The small molecule below binds the protein below.
Small molecule (SMILES): CC(=O)O[C@@H]1[C@@H](C)O[C@@H](c2ccc3c(c2O)[C@H](O)[C@]24O[C@@]2(C3=O)[C@@]2(O)C(=O)C=C(C)C[C@@]2(O)C[C@@H]4O)C[C@H]1OC(=O)/C=C/C=C/C=C/C=C/C(=O)Nc1c(O)c2ccc(O)c(Cl)c2oc1=O

Sequence of chain 1.B:
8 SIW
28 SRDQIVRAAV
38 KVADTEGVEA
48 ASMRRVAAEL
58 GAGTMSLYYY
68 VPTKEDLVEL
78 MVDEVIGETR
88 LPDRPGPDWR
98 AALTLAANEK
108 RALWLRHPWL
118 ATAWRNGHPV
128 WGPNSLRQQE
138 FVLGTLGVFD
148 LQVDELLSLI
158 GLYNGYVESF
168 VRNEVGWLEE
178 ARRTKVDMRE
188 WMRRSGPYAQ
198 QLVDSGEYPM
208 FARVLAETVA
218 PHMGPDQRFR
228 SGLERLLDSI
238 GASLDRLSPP

Sequence of chain 1.A:
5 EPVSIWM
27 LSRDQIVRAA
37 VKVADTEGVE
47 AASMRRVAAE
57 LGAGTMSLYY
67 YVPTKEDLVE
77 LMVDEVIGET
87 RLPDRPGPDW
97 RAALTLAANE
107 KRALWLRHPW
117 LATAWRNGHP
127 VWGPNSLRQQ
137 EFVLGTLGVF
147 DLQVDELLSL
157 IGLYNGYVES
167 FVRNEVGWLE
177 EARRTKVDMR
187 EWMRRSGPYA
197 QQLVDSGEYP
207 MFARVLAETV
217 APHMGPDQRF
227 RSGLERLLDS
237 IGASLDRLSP

Binding-site contacts:
Ligand atom C4E contacts residue ALA103 of chain 1.A at 3.6 Å (hydrophobic).
Ligand atom C1R contacts residue MET189 of chain 1.B at 3.7 Å (hydrophobic).
Ligand atom C3H contacts residue ILE157 of chain 1.A at 3.7 Å (hydrophobic).
Ligand atom C1K contacts residue VAL200 of chain 1.B at 3.7 Å (hydrophobic).
Ligand atom O4B contacts residue THR86 of chain 1.A at 3.1 Å.
Ligand atom C1R contacts residue SER192 of chain 1.B at 3.6 Å.
Ligand atom C3D contacts residue LEU154 of chain 1.A at 3.3 Å (hydrophobic).
Ligand atom C1S contacts residue MET189 of chain 1.B at 3.7 Å (hydrophobic).
Ligand atom O1G contacts residue GLY193 of chain 1.B at 3.5 Å.
Ligand atom C1L contacts residue GLY193 of chain 1.B at 3.8 Å.
Ligand atom C3E contacts residue LEU154 of chain 1.A at 3.7 Å (hydrophobic).
Ligand atom O4A contacts residue TYR160 of chain 1.A at 2.9 Å (h-bond).
Ligand atom C1F contacts residue LEU212 of chain 1.B at 3.5 Å (hydrophobic).
Ligand atom C1B contacts residue MET189 of chain 1.B at 3.5 Å (hydrophobic).
Ligand atom C4B contacts residue VAL139 of chain 1.A at 3.5 Å (hydrophobic).
Ligand atom O1B contacts residue HIS219 of chain 1.B at 3.5 Å (h-bond).
Ligand atom O4B contacts residue GLN135 of chain 1.A at 3.7 Å.
Ligand atom O1G contacts residue MET189 of chain 1.B at 3.5 Å (h-bond).
Ligand atom C4I contacts residue LYS107 of chain 1.A at 3.7 Å.
Ligand atom O1B contacts residue LEU212 of chain 1.B at 3.0 Å (h-bond).
Ligand atom C1B contacts residue LEU212 of chain 1.B at 3.7 Å (hydrophobic).
Ligand atom C1K contacts residue GLN197 of chain 1.B at 3.4 Å.
Ligand atom C3I contacts residue ILE157 of chain 1.A at 3.5 Å (hydrophobic).
Ligand atom C4A contacts residue ASN161 of chain 1.A at 3.2 Å.
Ligand atom O4A contacts residue VAL139 of chain 1.A at 3.3 Å.
Ligand atom O1A contacts residue THR215 of chain 1.B at 3.7 Å.
Ligand atom O1C contacts residue GLY193 of chain 1.B at 3.2 Å.
Ligand atom C4E contacts residue LYS107 of chain 1.A at 3.7 Å.
Ligand atom C4D contacts residue LYS107 of chain 1.A at 3.5 Å.
Ligand atom C1A contacts residue MET189 of chain 1.B at 3.6 Å (hydrophobic).
Ligand atom O3B contacts residue GLN136 of chain 1.A at 3.2 Å.
Ligand atom C2B contacts residue LEU212 of chain 1.B at 3.8 Å (hydrophobic).
Ligand atom O2C contacts residue PRO126 of chain 1.A at 3.7 Å.
Ligand atom O2A contacts residue MET189 of chain 1.B at 3.5 Å.
Ligand atom C3J contacts residue VAL139 of chain 1.A at 3.7 Å (hydrophobic).
Ligand atom N4 contacts residue ASN161 of chain 1.A at 3.0 Å (h-bond).
Ligand atom CL4 contacts residue ILE83 of chain 1.A at 3.4 Å.
Ligand atom O1A contacts residue MET189 of chain 1.B at 3.7 Å.
Ligand atom C4D contacts residue ALA103 of chain 1.A at 3.3 Å (hydrophobic).
Ligand atom O4A contacts residue ALA103 of chain 1.A at 3.7 Å.